Binding-site contacts:
Ligand atom O5' contacts residue THR25 of chain 1.A at 3.2 Å (h-bond).
Ligand atom N3B contacts residue TYR39 of chain 1.A at 3.1 Å.
Ligand atom C6 contacts residue ASP125 of chain 1.A at 3.4 Å.
Ligand atom O1B contacts residue THR24 of chain 1.A at 2.8 Å (h-bond).
Ligand atom O6 contacts residue ASN122 of chain 1.A at 3.4 Å (h-bond).
Ligand atom O1G contacts residue TYR39 of chain 1.A at 2.8 Å (h-bond).
Ligand atom PB contacts residue MG1 of chain 1.F at 3.3 Å.
Ligand atom O1A contacts residue TYR39 of chain 1.A at 3.4 Å.
Ligand atom PG contacts residue MG1 of chain 1.F at 3.2 Å.
Ligand atom N2 contacts residue ILE126 of chain 1.A at 3.4 Å.
Ligand atom O2' contacts residue GLU36 of chain 1.A at 3.1 Å (salt-bridge).
Ligand atom N7 contacts residue ASN122 of chain 1.A at 3.2 Å (h-bond).
Ligand atom C6 contacts residue LYS123 of chain 1.A at 3.4 Å.
Ligand atom O3G contacts residue GLY19 of chain 1.A at 3.3 Å.
Ligand atom N3B contacts residue GLY20 of chain 1.A at 3.0 Å (h-bond).
Ligand atom N1 contacts residue LYS152 of chain 1.A at 3.3 Å.
Ligand atom O1B contacts residue MG1 of chain 1.F at 2.2 Å.
Ligand atom O2A contacts residue THR25 of chain 1.A at 2.5 Å (h-bond).
Ligand atom O1B contacts residue LYS23 of chain 1.A at 3.4 Å (salt-bridge).
Ligand atom O3A contacts residue GLY22 of chain 1.A at 3.0 Å (h-bond).
Ligand atom PA contacts residue THR25 of chain 1.A at 3.4 Å.
Ligand atom O6 contacts residue LYS152 of chain 1.A at 3.1 Å (salt-bridge).
Ligand atom O2A contacts residue THR24 of chain 1.A at 3.3 Å (h-bond).
Ligand atom O2G contacts residue MG1 of chain 1.F at 2.1 Å.
Ligand atom O4' contacts residue LYS123 of chain 1.A at 3.2 Å (salt-bridge).
Ligand atom O3G contacts residue LYS23 of chain 1.A at 2.5 Å (salt-bridge).
Ligand atom N1 contacts residue ASP125 of chain 1.A at 2.6 Å (salt-bridge).
Ligand atom O2B contacts residue GLY20 of chain 1.A at 3.4 Å (h-bond).
Ligand atom O3G contacts residue GLY68 of chain 1.A at 2.8 Å (h-bond).
Ligand atom O2G contacts residue THR42 of chain 1.A at 3.0 Å (h-bond).
Ligand atom O6 contacts residue ALA151 of chain 1.A at 3.1 Å (h-bond).
Ligand atom O2' contacts residue LYS37 of chain 1.A at 3.3 Å (salt-bridge).
Ligand atom O2A contacts residue GLY22 of chain 1.A at 3.3 Å.
Ligand atom O3' contacts residue LYS37 of chain 1.A at 3.0 Å (salt-bridge).
Ligand atom N3B contacts residue MG1 of chain 1.F at 3.2 Å.
Ligand atom O6 contacts residue ASP125 of chain 1.A at 3.3 Å (salt-bridge).
Ligand atom O2B contacts residue LYS23 of chain 1.A at 2.6 Å (salt-bridge).
Ligand atom O2B contacts residue THR21 of chain 1.A at 3.2 Å (h-bond).
Ligand atom O2B contacts residue GLY22 of chain 1.A at 3.1 Å (h-bond).
Ligand atom N2 contacts residue ASP125 of chain 1.A at 2.9 Å (salt-bridge).

Sequence of chain 1.A:
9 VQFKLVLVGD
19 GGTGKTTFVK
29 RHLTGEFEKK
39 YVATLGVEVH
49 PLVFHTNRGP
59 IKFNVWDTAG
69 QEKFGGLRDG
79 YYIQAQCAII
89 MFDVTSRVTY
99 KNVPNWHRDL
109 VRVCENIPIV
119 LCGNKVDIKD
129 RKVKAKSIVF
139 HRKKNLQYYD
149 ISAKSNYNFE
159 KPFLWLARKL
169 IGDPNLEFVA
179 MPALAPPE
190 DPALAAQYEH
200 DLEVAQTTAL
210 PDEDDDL

The small molecule below binds the protein below.
Small molecule (SMILES): Nc1nc2c(ncn2[C@@H]2O[C@H](CO[P](=O)(O)O[P](=O)(O)NP(=O)(O)O)[C@@H](O)[C@H]2O)c(=O)[nH]1